Binding-site contacts:
Ligand atom C11 contacts residue PRO158 of chain 1.A at 3.9 Å (hydrophobic).
Ligand atom C24 contacts residue PHE120 of chain 1.A at 3.8 Å (hydrophobic).
Ligand atom C23 contacts residue TYR124 of chain 1.A at 3.7 Å (hydrophobic).
Ligand atom C11 contacts residue VAL161 of chain 1.A at 3.9 Å (hydrophobic).
Ligand atom C15 contacts residue HIS159 of chain 1.A at 3.5 Å.
Ligand atom C contacts residue ILE139 of chain 1.A at 3.6 Å (hydrophobic).
Ligand atom C14 contacts residue VAL161 of chain 1.A at 3.5 Å (hydrophobic).
Ligand atom C14 contacts residue PRO158 of chain 1.A at 3.5 Å (hydrophobic).
Ligand atom C7 contacts residue MET224 of chain 1.A at 3.9 Å (hydrophobic).
Ligand atom C10 contacts residue VAL161 of chain 1.A at 3.5 Å (hydrophobic).
Ligand atom C9 contacts residue PRO158 of chain 1.A at 3.9 Å (hydrophobic).
Ligand atom C13 contacts residue PRO158 of chain 1.A at 3.8 Å (hydrophobic).
Ligand atom C22 contacts residue TYR124 of chain 1.A at 3.8 Å (hydrophobic).
Ligand atom C24 contacts residue TYR124 of chain 1.A at 3.8 Å (hydrophobic).
Ligand atom C contacts residue ILE163 of chain 1.A at 3.8 Å (hydrophobic).
Ligand atom C4 contacts residue MET224 of chain 1.A at 3.4 Å (hydrophobic).
Ligand atom C24 contacts residue THR126 of chain 1.A at 3.5 Å.
Ligand atom O contacts residue TYR124 of chain 1.A at 3.5 Å.
Ligand atom C5 contacts residue MET220 of chain 1.A at 3.5 Å (hydrophobic).
Ligand atom C5 contacts residue MET224 of chain 1.A at 3.7 Å (hydrophobic).
Ligand atom C19 contacts residue VAL52 of chain 1.A at 3.8 Å (hydrophobic).
Ligand atom C14 contacts residue HIS159 of chain 1.A at 3.5 Å.
Ligand atom C12 contacts residue VAL161 of chain 1.A at 3.4 Å (hydrophobic).
Ligand atom N2 contacts residue HIS159 of chain 1.A at 2.8 Å (h-bond).
Ligand atom C1 contacts residue LEU127 of chain 1.A at 3.6 Å (hydrophobic).
Ligand atom C contacts residue TYR135 of chain 1.A at 3.5 Å (hydrophobic).
Ligand atom N contacts residue PRO158 of chain 1.A at 2.9 Å (h-bond).
Ligand atom C6 contacts residue MET220 of chain 1.A at 3.9 Å (hydrophobic).
Ligand atom C4 contacts residue MET220 of chain 1.A at 3.6 Å (hydrophobic).
Ligand atom C10 contacts residue PRO158 of chain 1.A at 3.2 Å (hydrophobic).
Ligand atom C18 contacts residue GLY45 of chain 1.A at 3.5 Å.
Ligand atom C24 contacts residue LEU127 of chain 1.A at 3.8 Å (hydrophobic).
Ligand atom O contacts residue MET224 of chain 1.A at 3.4 Å.
Ligand atom C18 contacts residue LEU44 of chain 1.A at 3.6 Å (hydrophobic).
Ligand atom C17 contacts residue LEU44 of chain 1.A at 3.8 Å (hydrophobic).
Ligand atom C1 contacts residue ILE163 of chain 1.A at 3.8 Å (hydrophobic).
Ligand atom C6 contacts residue MET224 of chain 1.A at 3.7 Å (hydrophobic).
Ligand atom O contacts residue LEU127 of chain 1.A at 3.7 Å.
Ligand atom N contacts residue VAL161 of chain 1.A at 2.8 Å (h-bond).
Ligand atom C13 contacts residue VAL161 of chain 1.A at 3.2 Å (hydrophobic).

Sequence of chain 1.A:
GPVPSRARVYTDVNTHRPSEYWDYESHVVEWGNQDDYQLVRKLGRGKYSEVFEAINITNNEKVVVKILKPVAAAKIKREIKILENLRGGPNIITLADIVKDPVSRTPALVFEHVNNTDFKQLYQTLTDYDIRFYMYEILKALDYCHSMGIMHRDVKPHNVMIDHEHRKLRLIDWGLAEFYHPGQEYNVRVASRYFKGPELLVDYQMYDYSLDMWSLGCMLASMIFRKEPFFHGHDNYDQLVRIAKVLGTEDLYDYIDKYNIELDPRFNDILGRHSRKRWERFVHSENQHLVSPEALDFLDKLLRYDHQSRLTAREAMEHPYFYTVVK

This protein binds this small molecule.
Small molecule (SMILES): CCc1ccccc1-c1ccc(CNCCc2nc3ccccc3[nH]2)cc1OC